Binding-site contacts:
Ligand atom C11 contacts residue GLU122 of chain 1.A at 3.7 Å.
Ligand atom C15 contacts residue PHE328 of chain 1.A at 3.4 Å (hydrophobic).
Ligand atom C11 contacts residue ALA71 of chain 1.A at 3.5 Å (hydrophobic).
Ligand atom O6 contacts residue VAL58 of chain 1.A at 3.3 Å.
Ligand atom C9 contacts residue LEU174 of chain 1.A at 3.5 Å (hydrophobic).
Ligand atom C3 contacts residue THR184 of chain 1.A at 3.6 Å.
Ligand atom C7 contacts residue THR184 of chain 1.A at 3.7 Å.
Ligand atom C23 contacts residue VAL58 of chain 1.A at 3.7 Å (hydrophobic).
Ligand atom O24 contacts residue ASP185 of chain 1.A at 2.8 Å (salt-bridge).
Ligand atom C12 contacts residue THR184 of chain 1.A at 3.3 Å.
Ligand atom C19 contacts residue LYS73 of chain 1.A at 3.6 Å.
Ligand atom C15 contacts residue VAL124 of chain 1.A at 3.5 Å (hydrophobic).
Ligand atom F26 contacts residue VAL58 of chain 1.A at 3.6 Å.
Ligand atom O13 contacts residue TYR123 of chain 1.A at 3.3 Å.
Ligand atom C17 contacts residue ASP185 of chain 1.A at 3.5 Å.
Ligand atom O24 contacts residue LYS73 of chain 1.A at 2.9 Å (salt-bridge).
Ligand atom F25 contacts residue PHE55 of chain 1.A at 3.7 Å.
Ligand atom F25 contacts residue GLY56 of chain 1.A at 3.7 Å.
Ligand atom C22 contacts residue VAL58 of chain 1.A at 3.6 Å (hydrophobic).
Ligand atom C16 contacts residue LEU50 of chain 1.A at 3.6 Å (hydrophobic).
Ligand atom O13 contacts residue VAL124 of chain 1.A at 3.0 Å (h-bond).
Ligand atom C21 contacts residue GLY53 of chain 1.A at 3.8 Å.
Ligand atom C4 contacts residue LYS73 of chain 1.A at 3.7 Å.
Ligand atom N1 contacts residue THR184 of chain 1.A at 3.7 Å.
Ligand atom C11 contacts residue LEU174 of chain 1.A at 3.9 Å (hydrophobic).
Ligand atom C10 contacts residue LEU174 of chain 1.A at 3.5 Å (hydrophobic).
Ligand atom F26 contacts residue GLY51 of chain 1.A at 3.1 Å.
Ligand atom C16 contacts residue PHE328 of chain 1.A at 3.8 Å (hydrophobic).
Ligand atom O13 contacts residue GLU122 of chain 1.A at 2.7 Å (salt-bridge).
Ligand atom C10 contacts residue ALA71 of chain 1.A at 3.4 Å (hydrophobic).
Ligand atom C21 contacts residue GLY56 of chain 1.A at 3.5 Å.
Ligand atom N2 contacts residue THR184 of chain 1.A at 2.7 Å (h-bond).
Ligand atom C10 contacts residue GLU122 of chain 1.A at 3.6 Å.
Ligand atom C17 contacts residue LYS73 of chain 1.A at 3.8 Å.
Ligand atom O5 contacts residue LYS73 of chain 1.A at 2.8 Å (salt-bridge).
Ligand atom F25 contacts residue LEU75 of chain 1.A at 3.2 Å.
Ligand atom O13 contacts residue ALA71 of chain 1.A at 3.4 Å.
Ligand atom O13 contacts residue LEU174 of chain 1.A at 3.8 Å.
Ligand atom F26 contacts residue THR52 of chain 1.A at 3.1 Å.
Ligand atom C21 contacts residue ARG57 of chain 1.A at 3.8 Å.

This protein binds this small molecule.
Small molecule (SMILES): CCc1c(C(=O)NNC(=O)[C@@H](O)c2cc(F)cc(F)c2)ccc(O)c1C

Sequence of chain 1.A:
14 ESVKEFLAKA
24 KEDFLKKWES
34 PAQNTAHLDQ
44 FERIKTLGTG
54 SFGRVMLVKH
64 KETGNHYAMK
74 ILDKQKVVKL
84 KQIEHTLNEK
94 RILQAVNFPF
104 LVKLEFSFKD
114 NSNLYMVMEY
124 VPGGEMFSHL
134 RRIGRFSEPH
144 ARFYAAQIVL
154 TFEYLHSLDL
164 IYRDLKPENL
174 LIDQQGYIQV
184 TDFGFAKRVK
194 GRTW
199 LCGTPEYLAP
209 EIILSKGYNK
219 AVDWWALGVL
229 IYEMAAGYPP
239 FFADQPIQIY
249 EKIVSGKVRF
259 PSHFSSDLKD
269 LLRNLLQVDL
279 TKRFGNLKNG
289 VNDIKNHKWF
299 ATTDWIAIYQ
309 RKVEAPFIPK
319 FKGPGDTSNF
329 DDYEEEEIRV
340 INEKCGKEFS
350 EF